Binding-site contacts:
Ligand atom O04 contacts residue PRO122 of chain 1.C at 4.0 Å.
Ligand atom C10 contacts residue PO41 of chain 1.L at 4.2 Å.
Ligand atom C06 contacts residue SER150 of chain 1.C at 4.2 Å.
Ligand atom O09 contacts residue SER149 of chain 1.C at 3.4 Å.
Ligand atom C01 contacts residue GLY210 of chain 1.C at 3.3 Å.
Ligand atom C10 contacts residue SER150 of chain 1.C at 3.4 Å.
Ligand atom C07 contacts residue PO41 of chain 1.L at 4.4 Å.
Ligand atom C07 contacts residue SER150 of chain 1.C at 3.5 Å.
Ligand atom C05 contacts residue THR209 of chain 1.C at 3.6 Å.
Ligand atom C07 contacts residue THR151 of chain 1.C at 3.7 Å.
Ligand atom C01 contacts residue THR152 of chain 1.C at 4.4 Å.
Ligand atom O08 contacts residue THR151 of chain 1.C at 4.3 Å.
Ligand atom O02 contacts residue SER149 of chain 1.C at 4.0 Å.
Ligand atom O09 contacts residue THR151 of chain 1.C at 3.8 Å.
Ligand atom O02 contacts residue THR209 of chain 1.C at 2.5 Å (h-bond).
Ligand atom C03 contacts residue SER149 of chain 1.C at 3.6 Å.
Ligand atom C07 contacts residue HIS177 of chain 1.C at 4.0 Å.
Ligand atom O02 contacts residue GLY210 of chain 1.C at 3.3 Å (h-bond).
Ligand atom C01 contacts residue PRO122 of chain 1.C at 4.1 Å (hydrophobic).
Ligand atom O08 contacts residue PO41 of chain 1.L at 3.5 Å (h-bond).
Ligand atom O02 contacts residue ALA211 of chain 1.C at 3.6 Å.
Ligand atom C10 contacts residue SER149 of chain 1.C at 3.5 Å.
Ligand atom O09 contacts residue SER150 of chain 1.C at 2.8 Å (h-bond).
Ligand atom C05 contacts residue SER149 of chain 1.C at 4.0 Å.
Ligand atom C06 contacts residue HIS177 of chain 1.C at 4.4 Å.
Ligand atom C03 contacts residue THR209 of chain 1.C at 3.5 Å.
Ligand atom O08 contacts residue HIS177 of chain 1.C at 3.5 Å (h-bond).
Ligand atom O08 contacts residue ARG232 of chain 1.C at 4.2 Å.
Ligand atom C06 contacts residue THR151 of chain 1.C at 2.7 Å.
Ligand atom C07 contacts residue SER149 of chain 1.C at 3.7 Å.
Ligand atom C01 contacts residue SER149 of chain 1.C at 3.5 Å.
Ligand atom C01 contacts residue ALA211 of chain 1.C at 3.0 Å (hydrophobic).
Ligand atom O09 contacts residue NAD1 of chain 1.K at 3.7 Å.
Ligand atom C06 contacts residue SER149 of chain 1.C at 3.4 Å.
Ligand atom O08 contacts residue SER150 of chain 1.C at 4.2 Å.
Ligand atom O04 contacts residue SER149 of chain 1.C at 3.3 Å.
Ligand atom C10 contacts residue NAD1 of chain 1.K at 3.1 Å.
Ligand atom C05 contacts residue THR151 of chain 1.C at 3.5 Å.
Ligand atom C01 contacts residue THR209 of chain 1.C at 3.3 Å.

Sequence of chain 1.C:
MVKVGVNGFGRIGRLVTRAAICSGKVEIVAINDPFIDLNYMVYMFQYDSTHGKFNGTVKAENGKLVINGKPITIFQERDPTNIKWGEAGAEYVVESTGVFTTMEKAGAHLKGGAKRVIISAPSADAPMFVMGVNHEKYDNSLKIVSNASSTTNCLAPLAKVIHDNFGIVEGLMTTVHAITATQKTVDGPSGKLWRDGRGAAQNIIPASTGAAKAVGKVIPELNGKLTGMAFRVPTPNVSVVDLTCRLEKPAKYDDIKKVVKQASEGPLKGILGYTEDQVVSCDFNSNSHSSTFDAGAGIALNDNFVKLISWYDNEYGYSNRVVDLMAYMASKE

This small molecule binds to this protein.
Small molecule (SMILES): COC(=O)CCC(=O)OC